Binding-site contacts:
Ligand atom O3 contacts residue ALA213 of chain 1.A at 4.1 Å.
Ligand atom C5 contacts residue ASN266 of chain 1.A at 3.4 Å.
Ligand atom O3 contacts residue GLN214 of chain 1.A at 3.2 Å (h-bond).
Ligand atom C8 contacts residue LEU264 of chain 1.A at 3.0 Å (hydrophobic).
Ligand atom O5 contacts residue GLN214 of chain 1.A at 2.8 Å (h-bond).
Ligand atom C2 contacts residue PHE217 of chain 1.A at 4.0 Å (hydrophobic).
Ligand atom C1 contacts residue ASN266 of chain 1.A at 1.4 Å.
Ligand atom C5 contacts residue GLN214 of chain 1.A at 3.5 Å.
Ligand atom C3 contacts residue SER263 of chain 1.A at 4.0 Å.
Ligand atom C6 contacts residue GLN214 of chain 1.A at 4.2 Å.
Ligand atom C2 contacts residue GLN214 of chain 1.A at 4.0 Å.
Ligand atom C8 contacts residue PHE217 of chain 1.A at 4.2 Å (hydrophobic).
Ligand atom C8 contacts residue ALA213 of chain 1.A at 3.7 Å (hydrophobic).
Ligand atom O3 contacts residue PHE217 of chain 1.A at 4.1 Å.
Ligand atom N2 contacts residue PHE217 of chain 1.A at 3.7 Å.
Ligand atom C1 contacts residue GLN214 of chain 1.A at 3.7 Å.
Ligand atom O5 contacts residue ASN266 of chain 1.A at 2.3 Å (h-bond).
Ligand atom C7 contacts residue ALA213 of chain 1.A at 4.1 Å (hydrophobic).
Ligand atom C3 contacts residue PHE217 of chain 1.A at 3.7 Å (hydrophobic).
Ligand atom C3 contacts residue GLN214 of chain 1.A at 4.1 Å.
Ligand atom C6 contacts residue PHE217 of chain 1.A at 3.8 Å (hydrophobic).
Ligand atom O5 contacts residue TYR254 of chain 1.A at 3.9 Å.
Ligand atom C6 contacts residue GLN214 of chain 1.A at 3.4 Å.
Ligand atom N2 contacts residue SER263 of chain 1.A at 3.6 Å.
Ligand atom O4 contacts residue GLN214 of chain 1.A at 3.8 Å.
Ligand atom C5 contacts residue TYR254 of chain 1.A at 4.2 Å (hydrophobic).
Ligand atom C3 contacts residue ASN266 of chain 1.A at 3.9 Å.
Ligand atom C6 contacts residue TYR254 of chain 1.A at 3.5 Å (hydrophobic).
Ligand atom O5 contacts residue MET252 of chain 1.A at 4.1 Å.
Ligand atom C2 contacts residue ASN266 of chain 1.A at 2.7 Å.
Ligand atom C7 contacts residue ASN266 of chain 1.A at 4.0 Å.
Ligand atom C8 contacts residue SER263 of chain 1.A at 4.0 Å.
Ligand atom O6 contacts residue GLN214 of chain 1.A at 3.3 Å.
Ligand atom C4 contacts residue ASN266 of chain 1.A at 4.2 Å.
Ligand atom O6 contacts residue ARG211 of chain 1.A at 3.6 Å (salt-bridge).
Ligand atom C4 contacts residue GLN214 of chain 1.A at 3.7 Å.
Ligand atom N2 contacts residue ASN266 of chain 1.A at 3.1 Å (h-bond).
Ligand atom O7 contacts residue ASN266 of chain 1.A at 4.1 Å.
Ligand atom O6 contacts residue PHE217 of chain 1.A at 3.5 Å.
Ligand atom O2 contacts residue GLN214 of chain 1.A at 3.4 Å (h-bond).

A small-molecule ligand and the protein it binds are described below.
Small molecule (SMILES): CC(=O)N[C@H]1[C@H](O[C@H]2[C@H](O)[C@@H](NC(C)=O)CO[C@@H]2CO)O[C@H](CO)[C@@H](O[C@@H]2O[C@H](CO[C@H]3O[C@H](CO)[C@@H](O)[C@H](O[C@H]4O[C@H](CO)[C@@H](O)[C@H](O)[C@@H]4O)[C@@H]3O)[C@@H](O)[C@H](O[C@H]3O[C@H](CO)[C@@H](O)[C@H](O)[C@@H]3O)[C@@H]2O)[C@@H]1O

Sequence of chain 1.A:
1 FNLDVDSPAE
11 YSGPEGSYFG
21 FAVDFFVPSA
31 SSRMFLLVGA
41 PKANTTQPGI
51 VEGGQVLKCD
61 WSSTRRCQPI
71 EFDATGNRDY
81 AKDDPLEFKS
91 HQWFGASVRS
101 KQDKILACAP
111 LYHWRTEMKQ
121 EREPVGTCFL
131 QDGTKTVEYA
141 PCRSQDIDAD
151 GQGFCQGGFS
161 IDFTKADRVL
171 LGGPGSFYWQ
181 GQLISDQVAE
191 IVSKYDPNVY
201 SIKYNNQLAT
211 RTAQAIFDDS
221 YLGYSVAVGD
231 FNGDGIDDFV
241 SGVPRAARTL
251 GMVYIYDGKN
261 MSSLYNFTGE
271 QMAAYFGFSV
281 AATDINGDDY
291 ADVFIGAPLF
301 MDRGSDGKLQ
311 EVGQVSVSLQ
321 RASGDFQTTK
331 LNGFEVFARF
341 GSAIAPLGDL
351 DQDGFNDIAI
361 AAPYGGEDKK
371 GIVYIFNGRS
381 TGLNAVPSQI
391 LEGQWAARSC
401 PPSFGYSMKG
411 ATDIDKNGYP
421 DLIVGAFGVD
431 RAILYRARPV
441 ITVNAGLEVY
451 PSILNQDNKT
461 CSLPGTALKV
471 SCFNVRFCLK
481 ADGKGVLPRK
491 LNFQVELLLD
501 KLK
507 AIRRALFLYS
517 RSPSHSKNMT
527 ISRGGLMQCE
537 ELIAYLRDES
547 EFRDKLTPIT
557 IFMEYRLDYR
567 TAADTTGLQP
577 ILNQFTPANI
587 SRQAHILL